Binding-site contacts:
Ligand atom C1 contacts residue TRP169 of chain 1.B at 3.9 Å (hydrophobic).
Ligand atom C1 contacts residue NI1 of chain 1.E at 3.1 Å.
Ligand atom C5 contacts residue TYR188 of chain 1.B at 3.8 Å (hydrophobic).
Ligand atom O4 contacts residue LYS195 of chain 1.B at 3.1 Å (salt-bridge).
Ligand atom C5 contacts residue TYR129 of chain 1.B at 3.1 Å (hydrophobic).
Ligand atom C4 contacts residue TRP169 of chain 1.B at 3.6 Å (hydrophobic).
Ligand atom C5 contacts residue THR177 of chain 1.B at 3.4 Å.
Ligand atom C5 contacts residue LYS195 of chain 1.B at 4.0 Å.
Ligand atom C2 contacts residue TRP169 of chain 1.B at 3.9 Å (hydrophobic).
Ligand atom O3 contacts residue VAL281 of chain 1.B at 3.6 Å.
Ligand atom O2 contacts residue ASN186 of chain 1.B at 2.8 Å (h-bond).
Ligand atom O1 contacts residue ASN186 of chain 1.B at 3.3 Å (h-bond).
Ligand atom C1 contacts residue HIS279 of chain 1.B at 4.0 Å.
Ligand atom C5 contacts residue VAL281 of chain 1.B at 3.7 Å (hydrophobic).
Ligand atom O2 contacts residue NI1 of chain 1.E at 2.6 Å (h-bond).
Ligand atom O4 contacts residue TRP169 of chain 1.B at 3.8 Å.
Ligand atom C3 contacts residue TRP169 of chain 1.B at 3.5 Å (hydrophobic).
Ligand atom C1 contacts residue TYR188 of chain 1.B at 4.1 Å (hydrophobic).
Ligand atom O4 contacts residue TYR129 of chain 1.B at 3.0 Å (h-bond).
Ligand atom O1 contacts residue TRP169 of chain 1.B at 3.2 Å.
Ligand atom O1 contacts residue ASN291 of chain 1.B at 3.5 Å.
Ligand atom O1 contacts residue TYR188 of chain 1.B at 3.4 Å.
Ligand atom O3 contacts residue THR177 of chain 1.B at 2.5 Å (h-bond).
Ligand atom C1 contacts residue ASN186 of chain 1.B at 3.3 Å.
Ligand atom O5 contacts residue HIS180 of chain 1.B at 3.5 Å (h-bond).
Ligand atom C2 contacts residue HIS279 of chain 1.B at 3.8 Å.
Ligand atom O5 contacts residue HIS279 of chain 1.B at 3.0 Å (h-bond).
Ligand atom O2 contacts residue HIS279 of chain 1.B at 3.4 Å (h-bond).
Ligand atom O5 contacts residue NI1 of chain 1.E at 2.4 Å (h-bond).
Ligand atom C2 contacts residue NI1 of chain 1.E at 3.1 Å.
Ligand atom C5 contacts residue TRP169 of chain 1.B at 3.7 Å (hydrophobic).
Ligand atom O3 contacts residue TYR129 of chain 1.B at 2.7 Å (h-bond).
Ligand atom C4 contacts residue THR177 of chain 1.B at 3.5 Å.
Ligand atom O2 contacts residue ASP182 of chain 1.B at 3.2 Å (salt-bridge).
Ligand atom O4 contacts residue VAL281 of chain 1.B at 3.5 Å.
Ligand atom O2 contacts residue TRP293 of chain 1.B at 3.9 Å.
Ligand atom C4 contacts residue VAL281 of chain 1.B at 3.7 Å (hydrophobic).
Ligand atom O3 contacts residue LYS195 of chain 1.B at 3.9 Å.
Ligand atom O4 contacts residue TYR188 of chain 1.B at 2.6 Å (h-bond).
Ligand atom C3 contacts residue TYR188 of chain 1.B at 3.4 Å (hydrophobic).

The protein below binds the small molecule below.
Small molecule (SMILES): O=C(O)CCC(=O)C(=O)O

Sequence of chain 1.B:
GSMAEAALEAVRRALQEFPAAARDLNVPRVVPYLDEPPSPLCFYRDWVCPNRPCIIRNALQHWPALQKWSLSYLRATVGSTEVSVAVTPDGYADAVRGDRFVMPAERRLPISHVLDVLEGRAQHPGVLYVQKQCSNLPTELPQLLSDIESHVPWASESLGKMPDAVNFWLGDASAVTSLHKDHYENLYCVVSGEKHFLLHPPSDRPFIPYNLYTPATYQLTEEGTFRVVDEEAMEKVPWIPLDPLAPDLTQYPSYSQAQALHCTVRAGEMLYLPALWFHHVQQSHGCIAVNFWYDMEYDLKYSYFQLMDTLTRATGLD